A protein and the small-molecule ligand that binds it are described below.
Small molecule (SMILES): CC(=O)N[C@H]1[C@H](O[C@H]2[C@H](O)[C@@H](NC(C)=O)CO[C@@H]2CO)O[C@H](CO)[C@@H](O[C@@H]2O[C@H](CO)[C@@H](O)[C@H](O[C@H]3O[C@H](CO)[C@@H](O)[C@H](O)[C@@H]3O)[C@@H]2O)[C@@H]1O

Sequence of chain 2.A:
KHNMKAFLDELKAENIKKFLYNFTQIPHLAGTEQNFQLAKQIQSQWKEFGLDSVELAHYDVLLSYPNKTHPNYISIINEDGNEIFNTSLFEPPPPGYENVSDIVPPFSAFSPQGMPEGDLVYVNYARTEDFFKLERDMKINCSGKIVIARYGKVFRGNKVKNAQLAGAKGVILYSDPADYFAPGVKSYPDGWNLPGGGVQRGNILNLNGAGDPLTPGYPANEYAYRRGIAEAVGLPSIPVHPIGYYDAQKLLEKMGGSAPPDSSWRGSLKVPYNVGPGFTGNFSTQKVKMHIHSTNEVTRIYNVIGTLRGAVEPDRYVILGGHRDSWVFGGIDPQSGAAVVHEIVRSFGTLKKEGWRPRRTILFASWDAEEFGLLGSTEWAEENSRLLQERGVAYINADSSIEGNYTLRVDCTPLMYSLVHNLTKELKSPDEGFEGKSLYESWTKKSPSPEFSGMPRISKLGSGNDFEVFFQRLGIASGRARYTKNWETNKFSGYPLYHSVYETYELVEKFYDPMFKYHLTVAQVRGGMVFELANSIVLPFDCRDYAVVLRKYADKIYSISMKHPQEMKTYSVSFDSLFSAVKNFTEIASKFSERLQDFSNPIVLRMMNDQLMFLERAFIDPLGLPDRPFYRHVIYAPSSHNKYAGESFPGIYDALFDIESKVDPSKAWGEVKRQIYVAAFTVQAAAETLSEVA

Binding-site contacts:
Ligand atom C6 contacts residue HIS69 of chain 2.A at 4.0 Å.
Ligand atom C8 contacts residue SER591 of chain 1.A at 3.8 Å.
Ligand atom O3 contacts residue ARG311 of chain 2.A at 3.0 Å (salt-bridge).
Ligand atom C8 contacts residue SER588 of chain 1.A at 3.5 Å.
Ligand atom C2 contacts residue ARG311 of chain 2.A at 3.8 Å.
Ligand atom C5 contacts residue GLU233 of chain 2.A at 3.8 Å.
Ligand atom C3 contacts residue ASN595 of chain 1.A at 3.7 Å.
Ligand atom O3 contacts residue GLU233 of chain 2.A at 3.8 Å.
Ligand atom C2 contacts residue SER591 of chain 1.A at 3.6 Å.
Ligand atom O2 contacts residue GLU233 of chain 2.A at 2.6 Å (salt-bridge).
Ligand atom C7 contacts residue SER591 of chain 1.A at 3.8 Å.
Ligand atom C1 contacts residue SER591 of chain 1.A at 3.7 Å.
Ligand atom C3 contacts residue ARG311 of chain 2.A at 3.7 Å.
Ligand atom C1 contacts residue ARG311 of chain 2.A at 4.0 Å.
Ligand atom C4 contacts residue ARG311 of chain 2.A at 3.6 Å.
Ligand atom C3 contacts residue SER591 of chain 1.A at 4.0 Å.
Ligand atom C8 contacts residue TYR234 of chain 2.A at 3.7 Å (hydrophobic).
Ligand atom C8 contacts residue ALA592 of chain 1.A at 3.8 Å (hydrophobic).
Ligand atom N2 contacts residue ASN595 of chain 1.A at 3.0 Å (h-bond).
Ligand atom O2 contacts residue HIS69 of chain 2.A at 3.0 Å (h-bond).
Ligand atom C4 contacts residue GLU233 of chain 2.A at 3.7 Å.
Ligand atom C3 contacts residue GLU233 of chain 2.A at 4.1 Å.
Ligand atom C3 contacts residue ARG311 of chain 2.A at 3.8 Å.
Ligand atom O7 contacts residue GLN697 of chain 1.A at 3.3 Å.
Ligand atom C5 contacts residue ASN595 of chain 1.A at 3.6 Å.
Ligand atom C7 contacts residue ASN595 of chain 1.A at 3.8 Å.
Ligand atom O5 contacts residue ASN595 of chain 1.A at 2.2 Å (h-bond).
Ligand atom N2 contacts residue GLN697 of chain 1.A at 3.6 Å.
Ligand atom C1 contacts residue GLN697 of chain 1.A at 3.8 Å.
Ligand atom O2 contacts residue ARG311 of chain 2.A at 3.4 Å (salt-bridge).
Ligand atom C2 contacts residue ASN595 of chain 1.A at 2.4 Å.
Ligand atom C2 contacts residue GLU233 of chain 2.A at 3.4 Å.
Ligand atom O5 contacts residue HIS69 of chain 2.A at 3.6 Å.
Ligand atom C6 contacts residue GLU233 of chain 2.A at 3.8 Å.
Ligand atom N2 contacts residue SER591 of chain 1.A at 2.8 Å (h-bond).
Ligand atom C2 contacts residue GLN697 of chain 1.A at 3.8 Å.
Ligand atom O4 contacts residue GLU233 of chain 2.A at 2.8 Å (salt-bridge).
Ligand atom O4 contacts residue ARG311 of chain 2.A at 4.1 Å.
Ligand atom C1 contacts residue ASN595 of chain 1.A at 1.4 Å.
Ligand atom C7 contacts residue GLN697 of chain 1.A at 3.4 Å.

Sequence of chain 1.A:
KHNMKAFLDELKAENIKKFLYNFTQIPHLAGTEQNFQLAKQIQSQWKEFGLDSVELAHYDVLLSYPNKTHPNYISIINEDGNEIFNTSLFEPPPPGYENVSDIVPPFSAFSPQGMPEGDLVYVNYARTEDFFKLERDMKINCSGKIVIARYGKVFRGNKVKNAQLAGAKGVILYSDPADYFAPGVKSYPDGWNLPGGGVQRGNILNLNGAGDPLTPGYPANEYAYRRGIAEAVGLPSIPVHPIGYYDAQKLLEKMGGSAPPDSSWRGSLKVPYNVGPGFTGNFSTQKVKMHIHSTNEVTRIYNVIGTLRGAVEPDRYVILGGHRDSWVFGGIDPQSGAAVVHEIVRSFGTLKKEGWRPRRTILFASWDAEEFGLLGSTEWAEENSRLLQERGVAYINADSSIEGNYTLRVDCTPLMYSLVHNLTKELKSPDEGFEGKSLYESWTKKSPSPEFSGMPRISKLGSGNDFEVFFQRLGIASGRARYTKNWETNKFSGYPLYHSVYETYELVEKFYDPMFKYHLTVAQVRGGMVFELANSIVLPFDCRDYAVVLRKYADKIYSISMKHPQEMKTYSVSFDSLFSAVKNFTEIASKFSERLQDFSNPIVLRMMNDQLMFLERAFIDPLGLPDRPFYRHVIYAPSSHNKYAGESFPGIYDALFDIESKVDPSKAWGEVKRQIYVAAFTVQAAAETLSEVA